Binding-site contacts:
Ligand atom N2 contacts residue ASN120 of chain 1.B at 2.9 Å (h-bond).
Ligand atom C3 contacts residue ASN120 of chain 1.B at 3.8 Å.
Ligand atom C2 contacts residue ASN120 of chain 1.B at 2.4 Å.
Ligand atom C5 contacts residue VAL166 of chain 1.B at 4.3 Å (hydrophobic).
Ligand atom C8 contacts residue ASN120 of chain 1.B at 4.3 Å.
Ligand atom C1 contacts residue ASN120 of chain 1.B at 1.4 Å.
Ligand atom O4 contacts residue ASN123 of chain 1.B at 3.5 Å (h-bond).
Ligand atom C4 contacts residue ASN120 of chain 1.B at 4.2 Å.
Ligand atom C6 contacts residue VAL125 of chain 1.B at 3.7 Å (hydrophobic).
Ligand atom C4 contacts residue ASN123 of chain 1.B at 3.9 Å.
Ligand atom O7 contacts residue ASN120 of chain 1.B at 3.6 Å.
Ligand atom C5 contacts residue ASN120 of chain 1.B at 3.7 Å.
Ligand atom C3 contacts residue ASN123 of chain 1.B at 3.7 Å.
Ligand atom O5 contacts residue ASN123 of chain 1.B at 4.2 Å.
Ligand atom C8 contacts residue ALA121 of chain 1.B at 4.0 Å (hydrophobic).
Ligand atom C5 contacts residue VAL125 of chain 1.B at 4.2 Å (hydrophobic).
Ligand atom N2 contacts residue ASN123 of chain 1.B at 4.4 Å.
Ligand atom O5 contacts residue VAL125 of chain 1.B at 3.7 Å.
Ligand atom C6 contacts residue VAL166 of chain 1.B at 4.0 Å (hydrophobic).
Ligand atom O5 contacts residue ASN120 of chain 1.B at 2.4 Å (h-bond).
Ligand atom C5 contacts residue ASN123 of chain 1.B at 3.8 Å.
Ligand atom C7 contacts residue THR122 of chain 1.B at 4.2 Å.
Ligand atom C1 contacts residue ASN123 of chain 1.B at 4.0 Å.
Ligand atom N2 contacts residue THR122 of chain 1.B at 3.5 Å.
Ligand atom C7 contacts residue ASN120 of chain 1.B at 3.4 Å.
Ligand atom C8 contacts residue THR122 of chain 1.B at 3.3 Å.

Sequence of chain 1.B:
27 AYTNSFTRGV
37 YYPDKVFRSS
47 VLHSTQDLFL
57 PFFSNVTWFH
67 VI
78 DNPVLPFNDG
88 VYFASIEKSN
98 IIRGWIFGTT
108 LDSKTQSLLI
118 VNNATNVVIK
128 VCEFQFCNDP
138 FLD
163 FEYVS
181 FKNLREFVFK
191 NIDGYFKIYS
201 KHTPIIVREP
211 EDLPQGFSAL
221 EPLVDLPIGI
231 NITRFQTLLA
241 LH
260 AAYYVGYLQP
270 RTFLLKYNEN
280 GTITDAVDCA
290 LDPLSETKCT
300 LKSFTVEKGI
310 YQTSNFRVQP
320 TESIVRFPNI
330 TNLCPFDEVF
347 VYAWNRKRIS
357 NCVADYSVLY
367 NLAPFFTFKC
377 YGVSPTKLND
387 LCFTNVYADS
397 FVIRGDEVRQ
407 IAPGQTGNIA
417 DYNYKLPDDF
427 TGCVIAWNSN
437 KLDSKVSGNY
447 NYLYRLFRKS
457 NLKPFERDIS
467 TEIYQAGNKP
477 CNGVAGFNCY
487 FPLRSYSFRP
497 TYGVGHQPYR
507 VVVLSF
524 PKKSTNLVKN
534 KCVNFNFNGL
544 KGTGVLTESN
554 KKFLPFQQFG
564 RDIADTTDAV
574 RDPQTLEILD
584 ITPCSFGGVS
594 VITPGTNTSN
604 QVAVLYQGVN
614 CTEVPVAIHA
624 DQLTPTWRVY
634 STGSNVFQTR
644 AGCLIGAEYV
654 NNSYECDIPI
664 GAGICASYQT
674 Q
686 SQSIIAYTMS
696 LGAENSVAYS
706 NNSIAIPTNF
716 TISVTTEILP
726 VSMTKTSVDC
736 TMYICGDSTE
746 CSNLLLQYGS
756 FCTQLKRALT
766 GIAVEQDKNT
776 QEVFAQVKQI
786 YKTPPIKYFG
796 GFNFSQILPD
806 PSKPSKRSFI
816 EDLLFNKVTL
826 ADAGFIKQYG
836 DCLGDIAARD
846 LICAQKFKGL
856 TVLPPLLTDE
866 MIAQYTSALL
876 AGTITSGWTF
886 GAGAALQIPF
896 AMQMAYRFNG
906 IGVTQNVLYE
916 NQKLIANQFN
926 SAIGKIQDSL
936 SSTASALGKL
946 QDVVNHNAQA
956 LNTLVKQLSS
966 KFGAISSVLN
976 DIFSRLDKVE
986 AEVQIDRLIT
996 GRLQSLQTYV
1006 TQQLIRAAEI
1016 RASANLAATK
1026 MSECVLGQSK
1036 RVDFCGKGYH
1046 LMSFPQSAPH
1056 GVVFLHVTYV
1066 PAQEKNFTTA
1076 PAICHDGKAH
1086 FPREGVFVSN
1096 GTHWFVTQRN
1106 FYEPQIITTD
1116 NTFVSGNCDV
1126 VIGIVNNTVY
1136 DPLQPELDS

The protein below binds the small molecule below.
Small molecule (SMILES): CC(=O)N[C@@H]1[C@@H](O)[C@H](O)[C@@H](CO)O[C@H]1O